Sequence of chain 2.A:
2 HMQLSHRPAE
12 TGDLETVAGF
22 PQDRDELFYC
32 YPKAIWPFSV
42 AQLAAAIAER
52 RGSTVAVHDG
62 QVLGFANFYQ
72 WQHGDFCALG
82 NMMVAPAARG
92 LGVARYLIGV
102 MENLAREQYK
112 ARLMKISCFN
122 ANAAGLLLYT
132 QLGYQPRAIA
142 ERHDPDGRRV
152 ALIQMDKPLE

Binding-site contacts:
Ligand atom C6 contacts residue ALA49 of chain 2.A at 4.3 Å (hydrophobic).
Ligand atom N9 contacts residue ALA46 of chain 2.A at 4.1 Å.
Ligand atom C11 contacts residue ALA45 of chain 2.A at 4.3 Å (hydrophobic).
Ligand atom C10 contacts residue ALA46 of chain 2.A at 3.6 Å (hydrophobic).
Ligand atom C9 contacts residue ALA42 of chain 2.A at 3.9 Å (hydrophobic).
Ligand atom C7 contacts residue ALA45 of chain 2.A at 3.8 Å (hydrophobic).
Ligand atom C7 contacts residue ALA46 of chain 2.A at 4.4 Å (hydrophobic).
Ligand atom C8 contacts residue ALA42 of chain 2.A at 4.0 Å (hydrophobic).
Ligand atom C5 contacts residue ALA49 of chain 2.A at 3.7 Å (hydrophobic).
Ligand atom C6 contacts residue ALA45 of chain 2.A at 4.1 Å (hydrophobic).
Ligand atom C11 contacts residue ALA49 of chain 2.A at 4.3 Å (hydrophobic).
Ligand atom C11 contacts residue ALA46 of chain 2.A at 3.8 Å (hydrophobic).
Ligand atom C8 contacts residue ALA45 of chain 2.A at 3.9 Å (hydrophobic).
Ligand atom N9 contacts residue ALA42 of chain 2.A at 3.5 Å (h-bond).
Ligand atom C8 contacts residue ALA46 of chain 2.A at 4.2 Å (hydrophobic).
Ligand atom C5 contacts residue ALA45 of chain 2.A at 4.2 Å (hydrophobic).
Ligand atom C6 contacts residue ALA46 of chain 2.A at 4.4 Å (hydrophobic).
Ligand atom C9 contacts residue ALA46 of chain 2.A at 4.0 Å (hydrophobic).
Ligand atom O9A contacts residue ALA46 of chain 2.A at 3.4 Å.
Ligand atom O9B contacts residue ALA42 of chain 2.A at 3.5 Å.
Ligand atom O5 contacts residue ALA45 of chain 2.A at 4.3 Å.
Ligand atom O9A contacts residue ALA42 of chain 2.A at 3.5 Å (h-bond).
Ligand atom C3 contacts residue ALA49 of chain 2.A at 4.5 Å (hydrophobic).
Ligand atom O5 contacts residue ALA49 of chain 2.A at 4.4 Å.

The protein below binds the small molecule below.
Small molecule (SMILES): O=C(N[C@H](CO)[C@H](O)c1ccc([N+](=O)[O-])cc1)C(Cl)Cl